Binding-site contacts:
Ligand atom C2 contacts residue GLY100 of chain 1.B at 3.5 Å.
Ligand atom N3 contacts residue SER86 of chain 1.B at 3.4 Å (h-bond).
Ligand atom O2P contacts residue ARG64 of chain 1.B at 2.8 Å (salt-bridge).
Ligand atom O5' contacts residue ARG64 of chain 1.B at 3.5 Å (salt-bridge).
Ligand atom O2A contacts residue GLY116 of chain 1.B at 3.1 Å (h-bond).
Ligand atom C8 contacts residue VAL119 of chain 1.B at 3.6 Å (hydrophobic).
Ligand atom O3A contacts residue ARG65 of chain 1.B at 3.4 Å.
Ligand atom O2' contacts residue ARG64 of chain 1.B at 3.5 Å.
Ligand atom O1P contacts residue ARG64 of chain 1.B at 2.9 Å (salt-bridge).
Ligand atom N6 contacts residue LEU122 of chain 1.B at 3.5 Å.
Ligand atom O2' contacts residue SER86 of chain 1.B at 3.6 Å.
Ligand atom O4' contacts residue LEU85 of chain 1.B at 3.4 Å (h-bond).
Ligand atom O1A contacts residue GLY116 of chain 1.B at 3.0 Å (h-bond).
Ligand atom C1' contacts residue LEU85 of chain 1.B at 3.2 Å (hydrophobic).
Ligand atom O5' contacts residue GLY63 of chain 1.B at 3.4 Å.
Ligand atom O1A contacts residue GLN118 of chain 1.B at 3.6 Å.
Ligand atom C5 contacts residue ARG87 of chain 1.B at 3.3 Å.
Ligand atom O2A contacts residue THR66 of chain 1.B at 2.7 Å (h-bond).
Ligand atom C4' contacts residue ARG64 of chain 1.B at 3.6 Å.
Ligand atom N3 contacts residue LEU85 of chain 1.B at 3.5 Å.
Ligand atom O4' contacts residue ARG64 of chain 1.B at 3.1 Å (salt-bridge).
Ligand atom O2A contacts residue GLY63 of chain 1.B at 3.5 Å.
Ligand atom O3P contacts residue ARG87 of chain 1.B at 2.9 Å (salt-bridge).
Ligand atom O3B contacts residue GLN118 of chain 1.B at 3.0 Å (h-bond).
Ligand atom O4' contacts residue GLY63 of chain 1.B at 3.5 Å.
Ligand atom PA contacts residue GLY116 of chain 1.B at 3.5 Å.
Ligand atom C4 contacts residue LEU85 of chain 1.B at 3.6 Å (hydrophobic).
Ligand atom O3B contacts residue GLY117 of chain 1.B at 3.5 Å (h-bond).
Ligand atom C6 contacts residue ARG87 of chain 1.B at 3.2 Å.
Ligand atom O1B contacts residue GLY116 of chain 1.B at 3.3 Å.
Ligand atom O2B contacts residue ARG65 of chain 1.B at 3.0 Å (salt-bridge).
Ligand atom O5' contacts residue ARG65 of chain 1.B at 3.3 Å (salt-bridge).
Ligand atom C2 contacts residue ARG87 of chain 1.B at 3.5 Å.
Ligand atom O1B contacts residue GLY117 of chain 1.B at 3.0 Å (h-bond).
Ligand atom N3 contacts residue ARG87 of chain 1.B at 3.5 Å.
Ligand atom N1 contacts residue GLY100 of chain 1.B at 3.6 Å.
Ligand atom N6 contacts residue ARG87 of chain 1.B at 3.5 Å (salt-bridge).
Ligand atom C4 contacts residue ARG87 of chain 1.B at 3.7 Å.
Ligand atom O1A contacts residue VAL119 of chain 1.B at 3.5 Å (h-bond).
Ligand atom O1P contacts residue SER86 of chain 1.B at 2.7 Å (h-bond).

Sequence of chain 1.B:
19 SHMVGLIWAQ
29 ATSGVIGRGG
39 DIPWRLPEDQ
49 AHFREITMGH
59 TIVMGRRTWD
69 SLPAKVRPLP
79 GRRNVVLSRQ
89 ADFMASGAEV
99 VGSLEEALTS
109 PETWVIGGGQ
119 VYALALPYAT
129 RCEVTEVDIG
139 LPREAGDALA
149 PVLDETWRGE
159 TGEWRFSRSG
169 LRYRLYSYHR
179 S

This protein binds this small molecule.
Small molecule (SMILES): Nc1ncnc2c1ncn2[C@@H]1O[C@H](CO[P](=O)(O)OP(=O)(O)O)[C@@H](O)[C@H]1OP(=O)(O)O